Binding-site contacts:
Ligand atom C21 contacts residue GLY121 of chain 1.A at 3.5 Å.
Ligand atom C30 contacts residue ASP40 of chain 1.A at 3.7 Å.
Ligand atom C5 contacts residue ASP40 of chain 1.A at 3.6 Å.
Ligand atom C18 contacts residue LEU93 of chain 1.A at 3.8 Å (hydrophobic).
Ligand atom C21 contacts residue PHE124 of chain 1.A at 3.6 Å (hydrophobic).
Ligand atom C25 contacts residue LYS98 of chain 1.A at 3.8 Å.
Ligand atom O31 contacts residue ASN37 of chain 1.A at 3.6 Å.
Ligand atom N34 contacts residue MET84 of chain 1.A at 3.9 Å.
Ligand atom C30 contacts residue ASN37 of chain 1.A at 3.8 Å.
Ligand atom C19 contacts residue PHE124 of chain 1.A at 3.9 Å (hydrophobic).
Ligand atom O33 contacts residue ALA38 of chain 1.A at 3.8 Å.
Ligand atom O37 contacts residue PHE124 of chain 1.A at 2.8 Å (h-bond).
Ligand atom C27 contacts residue ASN92 of chain 1.A at 3.5 Å.
Ligand atom O37 contacts residue VAL122 of chain 1.A at 3.1 Å.
Ligand atom C29 contacts residue ALA41 of chain 1.A at 3.7 Å (hydrophobic).
Ligand atom C4 contacts residue ASN37 of chain 1.A at 3.3 Å.
Ligand atom C17 contacts residue LEU93 of chain 1.A at 3.8 Å (hydrophobic).
Ligand atom C32 contacts residue ASP79 of chain 1.A at 3.8 Å.
Ligand atom C35 contacts residue PHE124 of chain 1.A at 3.4 Å (hydrophobic).
Ligand atom O33 contacts residue ASP79 of chain 1.A at 2.8 Å (salt-bridge).
Ligand atom C20 contacts residue PHE124 of chain 1.A at 3.6 Å (hydrophobic).
Ligand atom O24 contacts residue ASP40 of chain 1.A at 2.9 Å (salt-bridge).
Ligand atom N34 contacts residue THR171 of chain 1.A at 3.5 Å (h-bond).
Ligand atom O37 contacts residue GLY121 of chain 1.A at 3.6 Å.
Ligand atom C6 contacts residue ASP40 of chain 1.A at 3.6 Å.
Ligand atom O23 contacts residue LYS98 of chain 1.A at 3.2 Å.
Ligand atom C40 contacts residue LYS44 of chain 1.A at 3.6 Å.
Ligand atom N34 contacts residue ALA41 of chain 1.A at 3.6 Å.
Ligand atom C17 contacts residue MET84 of chain 1.A at 3.8 Å (hydrophobic).
Ligand atom C25 contacts residue ASN92 of chain 1.A at 3.8 Å.
Ligand atom C36 contacts residue LYS98 of chain 1.A at 3.8 Å.
Ligand atom O26 contacts residue ASN92 of chain 1.A at 3.8 Å.
Ligand atom C36 contacts residue ASN92 of chain 1.A at 3.8 Å.
Ligand atom O33 contacts residue ASN37 of chain 1.A at 3.8 Å.
Ligand atom O37 contacts residue GLY123 of chain 1.A at 3.1 Å (h-bond).
Ligand atom O23 contacts residue GLY121 of chain 1.A at 3.3 Å (h-bond).
Ligand atom C29 contacts residue ILE82 of chain 1.A at 3.4 Å (hydrophobic).
Ligand atom O28 contacts residue LYS44 of chain 1.A at 3.0 Å (salt-bridge).
Ligand atom C3 contacts residue GLY121 of chain 1.A at 3.9 Å.
Ligand atom N22 contacts residue GLY121 of chain 1.A at 3.2 Å (h-bond).

Sequence of chain 1.A:
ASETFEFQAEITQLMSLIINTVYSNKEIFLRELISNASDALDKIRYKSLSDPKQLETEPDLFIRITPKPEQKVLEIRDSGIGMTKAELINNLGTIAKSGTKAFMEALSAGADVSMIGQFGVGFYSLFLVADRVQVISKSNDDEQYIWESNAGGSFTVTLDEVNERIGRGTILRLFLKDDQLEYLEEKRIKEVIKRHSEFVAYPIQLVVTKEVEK

This small molecule binds to this protein.
Small molecule (SMILES): CO[C@H]1[C@@H](OC)C[C@H](C)[C@@H](OC)C2=CC(=O)C=C(NC(=O)C(C)=CC=C[C@H](C)[C@@H](OC(N)=O)/C(C)=C/[C@@H]1C)C2=O